Sequence of chain 1.A:
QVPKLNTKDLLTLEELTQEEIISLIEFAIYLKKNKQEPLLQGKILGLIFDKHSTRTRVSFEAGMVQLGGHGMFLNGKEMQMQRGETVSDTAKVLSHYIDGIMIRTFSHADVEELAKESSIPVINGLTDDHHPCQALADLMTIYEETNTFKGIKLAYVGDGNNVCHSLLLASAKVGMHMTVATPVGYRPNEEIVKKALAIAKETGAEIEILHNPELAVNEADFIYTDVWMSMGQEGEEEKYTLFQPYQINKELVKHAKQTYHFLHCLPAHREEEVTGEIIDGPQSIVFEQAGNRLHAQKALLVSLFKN

Sequence of chain 1.C:
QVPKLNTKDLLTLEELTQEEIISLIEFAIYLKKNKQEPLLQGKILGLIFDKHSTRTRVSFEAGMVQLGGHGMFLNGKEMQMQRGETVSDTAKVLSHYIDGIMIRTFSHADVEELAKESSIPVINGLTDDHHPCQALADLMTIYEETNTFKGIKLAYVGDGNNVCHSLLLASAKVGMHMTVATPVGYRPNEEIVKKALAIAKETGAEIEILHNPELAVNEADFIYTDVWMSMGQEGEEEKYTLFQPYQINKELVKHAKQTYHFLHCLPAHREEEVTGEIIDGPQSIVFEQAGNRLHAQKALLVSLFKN

Binding-site contacts:
Ligand atom CD contacts residue PRO295 of chain 1.C at 4.5 Å (hydrophobic).
Ligand atom O contacts residue SER258 of chain 1.C at 3.5 Å.
Ligand atom CB contacts residue VAL191 of chain 1.C at 4.0 Å (hydrophobic).
Ligand atom CD contacts residue HIS159 of chain 1.C at 4.0 Å.
Ligand atom CB contacts residue ASP254 of chain 1.C at 3.7 Å.
Ligand atom OXT contacts residue ARG111 of chain 1.A at 4.2 Å.
Ligand atom CD contacts residue LEU294 of chain 1.C at 3.6 Å (hydrophobic).
Ligand atom CB contacts residue ASN190 of chain 1.C at 4.2 Å.
Ligand atom O contacts residue MET259 of chain 1.C at 4.0 Å.
Ligand atom C contacts residue SER258 of chain 1.C at 3.5 Å.
Ligand atom CG contacts residue LEU154 of chain 1.C at 3.7 Å (hydrophobic).
Ligand atom CG contacts residue MET259 of chain 1.C at 3.8 Å (hydrophobic).
Ligand atom CA contacts residue VAL255 of chain 1.C at 4.3 Å (hydrophobic).
Ligand atom CA contacts residue SER258 of chain 1.C at 3.6 Å.
Ligand atom O contacts residue ASN190 of chain 1.C at 3.0 Å (h-bond).
Ligand atom N contacts residue ASN190 of chain 1.C at 2.9 Å (h-bond).
Ligand atom C contacts residue ASN190 of chain 1.C at 4.1 Å.
Ligand atom N contacts residue ASN189 of chain 1.C at 3.6 Å (h-bond).
Ligand atom C contacts residue LEU154 of chain 1.C at 4.2 Å (hydrophobic).
Ligand atom CD contacts residue CP1 of chain 1.L at 3.3 Å.
Ligand atom CD contacts residue CYS293 of chain 1.C at 4.4 Å (hydrophobic).
Ligand atom N contacts residue VAL191 of chain 1.C at 4.3 Å.
Ligand atom N contacts residue ASP254 of chain 1.C at 2.7 Å (salt-bridge).
Ligand atom CD contacts residue LEU154 of chain 1.C at 3.9 Å (hydrophobic).
Ligand atom N contacts residue SER258 of chain 1.C at 2.9 Å (h-bond).
Ligand atom OXT contacts residue MET259 of chain 1.C at 2.9 Å (h-bond).
Ligand atom CA contacts residue ASN190 of chain 1.C at 3.9 Å.
Ligand atom O contacts residue LEU154 of chain 1.C at 3.7 Å.
Ligand atom OXT contacts residue SER258 of chain 1.C at 3.3 Å.
Ligand atom CD contacts residue ARG132 of chain 1.C at 4.3 Å.
Ligand atom CB contacts residue LEU154 of chain 1.C at 3.9 Å (hydrophobic).
Ligand atom CG contacts residue LEU294 of chain 1.C at 4.3 Å (hydrophobic).
Ligand atom CG contacts residue CP1 of chain 1.L at 4.2 Å.
Ligand atom CA contacts residue ASP254 of chain 1.C at 3.5 Å.
Ligand atom C contacts residue MET259 of chain 1.C at 3.8 Å (hydrophobic).
Ligand atom CB contacts residue CYS293 of chain 1.C at 4.2 Å (hydrophobic).

This protein binds this small molecule.
Small molecule (SMILES): CCC[C@H](N)C(=O)O